A small-molecule ligand and the protein it binds are described below.
Small molecule (SMILES): CC(=O)C(=O)O

Sequence of chain 2.A:
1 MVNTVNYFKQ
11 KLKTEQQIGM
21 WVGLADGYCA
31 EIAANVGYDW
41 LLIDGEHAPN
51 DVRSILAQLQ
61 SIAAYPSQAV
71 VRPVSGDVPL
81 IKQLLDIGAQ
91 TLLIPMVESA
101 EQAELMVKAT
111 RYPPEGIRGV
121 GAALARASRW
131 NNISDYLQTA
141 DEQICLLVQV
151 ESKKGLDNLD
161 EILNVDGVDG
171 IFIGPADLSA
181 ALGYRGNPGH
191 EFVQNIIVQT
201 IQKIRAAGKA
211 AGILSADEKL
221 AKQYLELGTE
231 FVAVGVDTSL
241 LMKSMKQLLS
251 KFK

Binding-site contacts:
Ligand atom C contacts residue ALA176 of chain 2.A at 3.6 Å (hydrophobic).
Ligand atom C contacts residue PRO175 of chain 2.A at 3.8 Å (hydrophobic).
Ligand atom O contacts residue GLY174 of chain 2.A at 3.5 Å.
Ligand atom O3 contacts residue GLN149 of chain 2.A at 3.1 Å (h-bond).
Ligand atom O contacts residue PRO175 of chain 2.A at 4.2 Å.
Ligand atom CA contacts residue GLY174 of chain 2.A at 3.6 Å.
Ligand atom CB contacts residue GLY174 of chain 2.A at 4.1 Å.
Ligand atom OXT contacts residue PRO175 of chain 2.A at 3.1 Å (h-bond).
Ligand atom CB contacts residue PHE172 of chain 2.A at 3.7 Å (hydrophobic).
Ligand atom C contacts residue GLY174 of chain 2.A at 3.3 Å.
Ligand atom CB contacts residue LEU214 of chain 2.A at 3.9 Å (hydrophobic).
Ligand atom O contacts residue GLU151 of chain 2.A at 3.0 Å (salt-bridge).
Ligand atom OXT contacts residue ALA176 of chain 2.A at 2.8 Å (h-bond).
Ligand atom CB contacts residue ARG72 of chain 2.A at 4.0 Å.
Ligand atom CA contacts residue CO1 of chain 2.E at 2.9 Å.
Ligand atom CA contacts residue ARG72 of chain 2.A at 3.8 Å.
Ligand atom C contacts residue ASP177 of chain 2.A at 4.0 Å.
Ligand atom O contacts residue ALA176 of chain 2.A at 3.7 Å.
Ligand atom O3 contacts residue GLY174 of chain 2.A at 4.0 Å.
Ligand atom O contacts residue VAL120 of chain 2.B at 4.0 Å.
Ligand atom C contacts residue CO1 of chain 2.E at 2.9 Å.
Ligand atom O3 contacts residue ASP177 of chain 2.A at 4.1 Å.
Ligand atom OXT contacts residue GLY174 of chain 2.A at 3.2 Å.
Ligand atom OXT contacts residue ASP177 of chain 2.A at 4.0 Å.
Ligand atom OXT contacts residue CO1 of chain 2.E at 4.1 Å.
Ligand atom CA contacts residue GLN149 of chain 2.A at 3.9 Å.
Ligand atom O3 contacts residue GLU151 of chain 2.A at 3.2 Å (salt-bridge).
Ligand atom CB contacts residue GLN149 of chain 2.A at 4.3 Å.
Ligand atom CA contacts residue GLU151 of chain 2.A at 3.9 Å.
Ligand atom O3 contacts residue ARG72 of chain 2.A at 2.8 Å (salt-bridge).
Ligand atom O contacts residue ASP177 of chain 2.A at 3.0 Å (salt-bridge).
Ligand atom O contacts residue CO1 of chain 2.E at 2.1 Å.
Ligand atom C contacts residue GLU151 of chain 2.A at 3.8 Å.
Ligand atom CB contacts residue CO1 of chain 2.E at 4.3 Å.
Ligand atom CB contacts residue TRP21 of chain 2.A at 4.1 Å (hydrophobic).
Ligand atom O3 contacts residue CO1 of chain 2.E at 2.1 Å.

Sequence of chain 2.B:
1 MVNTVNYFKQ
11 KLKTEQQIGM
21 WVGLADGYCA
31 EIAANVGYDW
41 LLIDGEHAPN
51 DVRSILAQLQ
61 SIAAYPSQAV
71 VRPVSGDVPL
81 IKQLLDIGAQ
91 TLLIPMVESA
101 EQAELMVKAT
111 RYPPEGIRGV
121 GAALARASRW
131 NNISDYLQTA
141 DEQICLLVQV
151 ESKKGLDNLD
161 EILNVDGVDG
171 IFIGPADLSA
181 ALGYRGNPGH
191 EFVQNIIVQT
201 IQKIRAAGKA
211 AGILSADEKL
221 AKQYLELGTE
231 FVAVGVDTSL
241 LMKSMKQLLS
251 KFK